Sequence of chain 60.A:
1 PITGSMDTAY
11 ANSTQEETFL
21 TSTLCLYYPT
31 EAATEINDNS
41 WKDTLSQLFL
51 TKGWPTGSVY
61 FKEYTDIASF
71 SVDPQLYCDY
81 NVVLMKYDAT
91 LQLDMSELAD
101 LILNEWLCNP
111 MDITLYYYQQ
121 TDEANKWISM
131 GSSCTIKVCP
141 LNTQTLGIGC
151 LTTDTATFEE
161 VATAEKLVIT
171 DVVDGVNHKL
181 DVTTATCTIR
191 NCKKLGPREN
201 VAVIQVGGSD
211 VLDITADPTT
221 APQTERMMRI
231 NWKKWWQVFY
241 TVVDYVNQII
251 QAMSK

Binding-site contacts:
Ligand atom N2 contacts residue ASN12 of chain 60.A at 4.0 Å.
Ligand atom O7 contacts residue ASN12 of chain 60.A at 4.2 Å.
Ligand atom C2 contacts residue ASN12 of chain 60.A at 3.5 Å.
Ligand atom C7 contacts residue ASN12 of chain 60.A at 4.3 Å.
Ligand atom O5 contacts residue ASN12 of chain 60.A at 2.5 Å (h-bond).
Ligand atom C5 contacts residue ASN12 of chain 60.A at 3.9 Å.
Ligand atom C1 contacts residue ASN12 of chain 60.A at 2.1 Å.

This protein binds this small molecule.
Small molecule (SMILES): CC(=O)N[C@H]1[C@H](O[C@H]2[C@H](O)[C@@H](NC(C)=O)CO[C@@H]2CO)O[C@H](CO)[C@@H](O)[C@@H]1O